Sequence of chain 2.A:
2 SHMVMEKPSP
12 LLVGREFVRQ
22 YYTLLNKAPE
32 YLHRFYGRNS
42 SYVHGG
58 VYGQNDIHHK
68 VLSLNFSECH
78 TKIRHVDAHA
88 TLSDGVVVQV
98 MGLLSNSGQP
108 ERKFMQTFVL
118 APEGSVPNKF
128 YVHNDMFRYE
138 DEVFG

The small molecule below binds the protein below.
Small molecule (SMILES): CC(C)C[C@H](N)C(=O)N[C@H](C(=O)N[C@@H](Cc1ccccc1)C(=O)NCC(=O)N[C@@H](CC(=O)O)C(=O)N[C@@H](Cc1ccccc1)C(=O)N[C@@H](CC(=O)O)C(=O)N[C@@H](CCC(=O)O)C(=O)O)[C@@H](C)O

Binding-site contacts:
Ligand atom CE1 contacts residue PHE18 of chain 2.A at 3.6 Å (hydrophobic).
Ligand atom C contacts residue ASN125 of chain 2.A at 4.1 Å.
Ligand atom CB contacts residue PHE36 of chain 2.A at 3.9 Å (hydrophobic).
Ligand atom CD2 contacts residue LEU13 of chain 2.A at 3.9 Å (hydrophobic).
Ligand atom O contacts residue LYS126 of chain 2.A at 3.3 Å.
Ligand atom N contacts residue ASN125 of chain 2.A at 3.4 Å (h-bond).
Ligand atom CA contacts residue ARG35 of chain 2.A at 3.3 Å.
Ligand atom CD1 contacts residue PHE18 of chain 2.A at 3.8 Å (hydrophobic).
Ligand atom OG1 contacts residue LYS126 of chain 2.A at 3.3 Å.
Ligand atom CD1 contacts residue PHE127 of chain 2.A at 3.9 Å (hydrophobic).
Ligand atom N contacts residue PHE127 of chain 2.A at 2.9 Å (h-bond).
Ligand atom C contacts residue ARG35 of chain 2.A at 3.8 Å.
Ligand atom CE2 contacts residue PHE36 of chain 2.A at 3.5 Å (hydrophobic).
Ligand atom CZ contacts residue PHE18 of chain 2.A at 3.6 Å (hydrophobic).
Ligand atom CE2 contacts residue GLU17 of chain 2.A at 4.0 Å.
Ligand atom CZ contacts residue ARG35 of chain 2.A at 3.5 Å.
Ligand atom CD2 contacts residue PHE36 of chain 2.A at 3.5 Å (hydrophobic).
Ligand atom CD2 contacts residue GLU17 of chain 2.A at 3.9 Å.
Ligand atom CZ contacts residue LEU25 of chain 2.A at 3.9 Å (hydrophobic).
Ligand atom O contacts residue LYS126 of chain 2.A at 3.4 Å.
Ligand atom O contacts residue ASN125 of chain 2.A at 4.1 Å.
Ligand atom N contacts residue ARG35 of chain 2.A at 3.3 Å (salt-bridge).
Ligand atom C contacts residue PHE127 of chain 2.A at 3.5 Å (hydrophobic).
Ligand atom CB contacts residue PHE127 of chain 2.A at 4.0 Å (hydrophobic).
Ligand atom O contacts residue PHE127 of chain 2.A at 2.9 Å (h-bond).
Ligand atom CE1 contacts residue ARG35 of chain 2.A at 3.9 Å.
Ligand atom CE1 contacts residue PHE127 of chain 2.A at 4.0 Å (hydrophobic).
Ligand atom CD2 contacts residue GLN21 of chain 2.A at 3.5 Å.
Ligand atom C contacts residue PHE36 of chain 2.A at 4.0 Å (hydrophobic).
Ligand atom CZ contacts residue TYR32 of chain 2.A at 3.6 Å (hydrophobic).
Ligand atom CE1 contacts residue VAL14 of chain 2.A at 3.9 Å (hydrophobic).
Ligand atom CA contacts residue PHE127 of chain 2.A at 4.0 Å (hydrophobic).
Ligand atom CD1 contacts residue PHE127 of chain 2.A at 3.8 Å (hydrophobic).
Ligand atom CA contacts residue PHE127 of chain 2.A at 3.2 Å (hydrophobic).
Ligand atom OG1 contacts residue ASN125 of chain 2.A at 3.9 Å.
Ligand atom CE2 contacts residue PHE18 of chain 2.A at 3.9 Å (hydrophobic).
Ligand atom CZ contacts residue VAL14 of chain 2.A at 3.5 Å (hydrophobic).
Ligand atom CA contacts residue ASN125 of chain 2.A at 3.7 Å.
Ligand atom CE2 contacts residue ARG35 of chain 2.A at 3.6 Å.
Ligand atom O contacts residue PHE36 of chain 2.A at 3.4 Å.